Sequence of chain 1.B:
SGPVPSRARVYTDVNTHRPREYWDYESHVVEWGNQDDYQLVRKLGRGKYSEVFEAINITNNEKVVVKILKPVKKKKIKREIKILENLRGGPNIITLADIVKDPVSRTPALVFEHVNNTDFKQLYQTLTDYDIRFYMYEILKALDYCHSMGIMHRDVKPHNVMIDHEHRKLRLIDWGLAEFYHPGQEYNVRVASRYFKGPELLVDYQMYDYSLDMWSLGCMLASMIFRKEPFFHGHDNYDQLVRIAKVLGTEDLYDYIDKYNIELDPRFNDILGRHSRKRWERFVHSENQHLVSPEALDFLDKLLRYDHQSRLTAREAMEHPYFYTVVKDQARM

A small-molecule ligand and the protein it binds are described below.
Small molecule (SMILES): OC[C@H]1O[C@@H](n2cnc3cc(Cl)c(Cl)cc32)[C@H](O)[C@@H]1O

Binding-site contacts:
Ligand atom C7 contacts residue ILE174 of chain 1.B at 3.6 Å (hydrophobic).
Ligand atom N1 contacts residue VAL53 of chain 1.B at 3.9 Å.
Ligand atom C1' contacts residue ASN118 of chain 1.B at 3.7 Å.
Ligand atom C5' contacts residue ARG47 of chain 1.B at 3.3 Å.
Ligand atom CL1 contacts residue VAL66 of chain 1.B at 3.8 Å.
Ligand atom C5' contacts residue VAL53 of chain 1.B at 3.9 Å (hydrophobic).
Ligand atom C4' contacts residue ARG47 of chain 1.B at 3.3 Å.
Ligand atom CL1 contacts residue ILE95 of chain 1.B at 3.2 Å.
Ligand atom C7 contacts residue VAL53 of chain 1.B at 3.8 Å (hydrophobic).
Ligand atom CL2 contacts residue LEU45 of chain 1.B at 4.2 Å.
Ligand atom C5' contacts residue GLY46 of chain 1.B at 3.6 Å.
Ligand atom CL2 contacts residue ASN117 of chain 1.B at 3.7 Å.
Ligand atom CL1 contacts residue VAL116 of chain 1.B at 3.4 Å.
Ligand atom N2 contacts residue ILE174 of chain 1.B at 3.6 Å.
Ligand atom N2 contacts residue VAL53 of chain 1.B at 3.8 Å.
Ligand atom O3' contacts residue GLY46 of chain 1.B at 4.1 Å.
Ligand atom C2 contacts residue ILE174 of chain 1.B at 3.7 Å (hydrophobic).
Ligand atom O2' contacts residue ASN118 of chain 1.B at 3.8 Å.
Ligand atom C5 contacts residue ASN118 of chain 1.B at 3.5 Å.
Ligand atom C4' contacts residue GLY46 of chain 1.B at 3.3 Å.
Ligand atom O5' contacts residue GLY48 of chain 1.B at 2.9 Å (h-bond).
Ligand atom O3' contacts residue LEU45 of chain 1.B at 3.8 Å.
Ligand atom C3 contacts residue VAL66 of chain 1.B at 4.0 Å (hydrophobic).
Ligand atom C1 contacts residue ILE174 of chain 1.B at 4.2 Å (hydrophobic).
Ligand atom C4 contacts residue VAL66 of chain 1.B at 4.3 Å (hydrophobic).
Ligand atom O4' contacts residue ARG47 of chain 1.B at 4.0 Å.
Ligand atom C6 contacts residue VAL53 of chain 1.B at 3.7 Å (hydrophobic).
Ligand atom O5' contacts residue ARG47 of chain 1.B at 3.0 Å.
Ligand atom C5 contacts residue MET163 of chain 1.B at 4.0 Å (hydrophobic).
Ligand atom CL2 contacts residue VAL66 of chain 1.B at 4.0 Å.
Ligand atom O2' contacts residue ASP120 of chain 1.B at 3.7 Å.
Ligand atom O4' contacts residue GLY46 of chain 1.B at 3.3 Å.
Ligand atom C2 contacts residue VAL53 of chain 1.B at 4.2 Å (hydrophobic).
Ligand atom CL2 contacts residue ASN118 of chain 1.B at 4.2 Å.
Ligand atom C5' contacts residue GLY48 of chain 1.B at 3.3 Å.
Ligand atom O4' contacts residue LEU45 of chain 1.B at 3.7 Å.
Ligand atom O4' contacts residue VAL53 of chain 1.B at 3.7 Å.
Ligand atom CL2 contacts residue VAL116 of chain 1.B at 3.2 Å.
Ligand atom C5 contacts residue VAL53 of chain 1.B at 3.9 Å (hydrophobic).
Ligand atom C1 contacts residue VAL53 of chain 1.B at 3.6 Å (hydrophobic).